Sequence of chain 2.A:
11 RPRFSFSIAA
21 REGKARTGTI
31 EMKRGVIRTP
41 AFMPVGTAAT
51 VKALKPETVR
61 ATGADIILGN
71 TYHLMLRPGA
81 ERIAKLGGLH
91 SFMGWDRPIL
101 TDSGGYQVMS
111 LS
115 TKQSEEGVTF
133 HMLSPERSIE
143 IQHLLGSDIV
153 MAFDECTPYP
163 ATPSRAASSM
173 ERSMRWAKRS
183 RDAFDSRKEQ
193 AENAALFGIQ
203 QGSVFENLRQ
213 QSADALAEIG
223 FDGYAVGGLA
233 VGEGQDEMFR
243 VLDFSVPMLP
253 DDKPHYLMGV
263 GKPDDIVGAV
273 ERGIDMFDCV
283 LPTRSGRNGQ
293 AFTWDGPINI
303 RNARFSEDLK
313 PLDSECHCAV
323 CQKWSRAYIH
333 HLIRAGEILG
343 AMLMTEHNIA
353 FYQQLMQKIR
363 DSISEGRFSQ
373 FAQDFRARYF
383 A

The protein below binds the small molecule below.
Small molecule (SMILES): NCc1c[nH]c2nc(N)[nH]c(=O)c12

Binding-site contacts:
Ligand atom C10 contacts residue LEU231 of chain 2.A at 3.4 Å (hydrophobic).
Ligand atom N11 contacts residue VAL233 of chain 2.A at 3.6 Å.
Ligand atom O6 contacts residue GLN203 of chain 2.A at 3.2 Å (h-bond).
Ligand atom N1 contacts residue GLN203 of chain 2.A at 3.9 Å.
Ligand atom C10 contacts residue CYS158 of chain 2.A at 3.9 Å (hydrophobic).
Ligand atom C10 contacts residue GLY230 of chain 2.A at 3.7 Å.
Ligand atom C5 contacts residue MET260 of chain 2.A at 3.9 Å (hydrophobic).
Ligand atom N2 contacts residue ILE201 of chain 2.A at 3.4 Å.
Ligand atom C2 contacts residue MET260 of chain 2.A at 3.6 Å (hydrophobic).
Ligand atom C5 contacts residue TYR106 of chain 2.A at 3.7 Å (hydrophobic).
Ligand atom C7 contacts residue MET260 of chain 2.A at 3.8 Å (hydrophobic).
Ligand atom N11 contacts residue MET260 of chain 2.A at 3.6 Å (h-bond).
Ligand atom C8 contacts residue TYR106 of chain 2.A at 3.8 Å (hydrophobic).
Ligand atom C4 contacts residue TYR106 of chain 2.A at 3.5 Å (hydrophobic).
Ligand atom N2 contacts residue MET260 of chain 2.A at 3.8 Å.
Ligand atom C7 contacts residue TYR106 of chain 2.A at 3.9 Å (hydrophobic).
Ligand atom N3 contacts residue MET260 of chain 2.A at 3.3 Å.
Ligand atom N2 contacts residue SER103 of chain 2.A at 3.7 Å.
Ligand atom N1 contacts residue ASP156 of chain 2.A at 3.0 Å (salt-bridge).
Ligand atom N9 contacts residue TYR106 of chain 2.A at 3.5 Å.
Ligand atom C4 contacts residue ASP102 of chain 2.A at 3.8 Å.
Ligand atom C8 contacts residue MET260 of chain 2.A at 3.7 Å (hydrophobic).
Ligand atom N9 contacts residue MET260 of chain 2.A at 3.8 Å.
Ligand atom N2 contacts residue ASP102 of chain 2.A at 3.0 Å (salt-bridge).
Ligand atom C2 contacts residue TYR106 of chain 2.A at 3.6 Å (hydrophobic).
Ligand atom C10 contacts residue MET260 of chain 2.A at 3.8 Å (hydrophobic).
Ligand atom C6 contacts residue CYS158 of chain 2.A at 3.8 Å (hydrophobic).
Ligand atom C2 contacts residue ASP156 of chain 2.A at 3.7 Å.
Ligand atom N3 contacts residue TYR106 of chain 2.A at 3.4 Å.
Ligand atom O6 contacts residue CYS158 of chain 2.A at 3.3 Å.
Ligand atom N3 contacts residue ASP102 of chain 2.A at 3.0 Å (salt-bridge).
Ligand atom N11 contacts residue LEU231 of chain 2.A at 2.7 Å (h-bond).
Ligand atom N2 contacts residue ASP156 of chain 2.A at 2.8 Å (salt-bridge).
Ligand atom O6 contacts residue GLY229 of chain 2.A at 3.5 Å.
Ligand atom C4 contacts residue MET260 of chain 2.A at 3.8 Å (hydrophobic).
Ligand atom C6 contacts residue ASP156 of chain 2.A at 3.9 Å.
Ligand atom C6 contacts residue GLN203 of chain 2.A at 3.9 Å.
Ligand atom C2 contacts residue ASP102 of chain 2.A at 3.6 Å.
Ligand atom O6 contacts residue GLY230 of chain 2.A at 2.9 Å (h-bond).
Ligand atom C8 contacts residue GLY261 of chain 2.A at 3.8 Å.